Binding-site contacts:
Ligand atom C8 contacts residue PHE204 of chain 1.B at 3.9 Å (hydrophobic).
Ligand atom C4 contacts residue ASN205 of chain 1.B at 4.2 Å.
Ligand atom N2 contacts residue ASN205 of chain 1.B at 2.9 Å (h-bond).
Ligand atom N2 contacts residue PHE203 of chain 1.B at 3.2 Å (h-bond).
Ligand atom C1 contacts residue ASN205 of chain 1.B at 1.4 Å.
Ligand atom C7 contacts residue ASN205 of chain 1.B at 3.6 Å.
Ligand atom O5 contacts residue ASN205 of chain 1.B at 2.3 Å (h-bond).
Ligand atom C8 contacts residue PHE203 of chain 1.B at 3.4 Å (hydrophobic).
Ligand atom C7 contacts residue PHE203 of chain 1.B at 3.7 Å (hydrophobic).
Ligand atom C5 contacts residue ASN205 of chain 1.B at 3.6 Å.
Ligand atom O7 contacts residue ASN205 of chain 1.B at 3.9 Å.
Ligand atom C1 contacts residue PHE203 of chain 1.B at 4.1 Å (hydrophobic).
Ligand atom C3 contacts residue ASN205 of chain 1.B at 3.8 Å.
Ligand atom C2 contacts residue PHE203 of chain 1.B at 4.3 Å (hydrophobic).
Ligand atom C2 contacts residue ASN205 of chain 1.B at 2.5 Å.

Sequence of chain 1.B:
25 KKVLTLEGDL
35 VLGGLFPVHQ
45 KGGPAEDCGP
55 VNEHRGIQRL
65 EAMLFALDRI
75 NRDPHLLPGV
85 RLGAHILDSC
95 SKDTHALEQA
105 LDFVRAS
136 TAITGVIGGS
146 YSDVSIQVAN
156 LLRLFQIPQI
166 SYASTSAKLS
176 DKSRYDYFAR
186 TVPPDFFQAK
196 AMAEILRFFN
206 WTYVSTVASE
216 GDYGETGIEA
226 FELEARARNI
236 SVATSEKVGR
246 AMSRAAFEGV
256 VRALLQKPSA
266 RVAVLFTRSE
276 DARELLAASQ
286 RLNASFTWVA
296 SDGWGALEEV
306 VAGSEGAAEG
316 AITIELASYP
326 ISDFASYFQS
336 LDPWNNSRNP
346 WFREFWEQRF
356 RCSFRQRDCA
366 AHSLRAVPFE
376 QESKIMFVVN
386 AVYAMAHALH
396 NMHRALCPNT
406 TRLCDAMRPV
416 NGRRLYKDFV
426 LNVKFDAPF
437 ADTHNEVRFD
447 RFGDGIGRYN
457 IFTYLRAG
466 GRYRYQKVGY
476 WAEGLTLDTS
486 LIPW

The small molecule below binds the protein below.
Small molecule (SMILES): CC(=O)N[C@@H]1[C@@H](O)[C@H](O)[C@@H](CO)O[C@H]1O